This protein binds this small molecule.
Small molecule (SMILES): CC(=O)N[C@@H]1[C@@H](O)[C@H](O)[C@@H](CO)O[C@H]1O

Sequence of chain 1.A:
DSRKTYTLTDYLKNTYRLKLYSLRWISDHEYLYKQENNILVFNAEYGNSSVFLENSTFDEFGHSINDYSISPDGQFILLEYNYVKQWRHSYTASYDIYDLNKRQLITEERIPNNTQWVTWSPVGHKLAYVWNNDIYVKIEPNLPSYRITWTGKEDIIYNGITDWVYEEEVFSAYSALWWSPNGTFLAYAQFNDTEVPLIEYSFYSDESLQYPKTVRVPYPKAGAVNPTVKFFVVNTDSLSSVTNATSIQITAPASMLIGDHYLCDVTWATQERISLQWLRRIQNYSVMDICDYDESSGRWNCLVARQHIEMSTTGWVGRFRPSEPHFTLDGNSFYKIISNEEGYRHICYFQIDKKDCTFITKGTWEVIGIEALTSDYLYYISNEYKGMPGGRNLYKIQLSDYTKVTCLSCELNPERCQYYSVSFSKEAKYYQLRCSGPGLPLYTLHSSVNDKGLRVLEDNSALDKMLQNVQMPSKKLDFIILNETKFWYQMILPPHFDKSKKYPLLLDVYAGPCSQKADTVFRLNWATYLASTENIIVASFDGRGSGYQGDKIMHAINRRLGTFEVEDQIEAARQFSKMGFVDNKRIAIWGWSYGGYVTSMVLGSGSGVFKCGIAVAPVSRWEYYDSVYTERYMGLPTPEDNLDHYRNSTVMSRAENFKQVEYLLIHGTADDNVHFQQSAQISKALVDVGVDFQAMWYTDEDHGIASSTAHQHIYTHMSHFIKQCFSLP

Binding-site contacts:
Ligand atom O7 contacts residue ASN53 of chain 1.A at 3.2 Å (h-bond).
Ligand atom C8 contacts residue SER55 of chain 1.A at 3.8 Å.
Ligand atom C5 contacts residue ASN53 of chain 1.A at 3.7 Å.
Ligand atom C8 contacts residue VAL46 of chain 1.A at 3.8 Å (hydrophobic).
Ligand atom C3 contacts residue ASN53 of chain 1.A at 3.8 Å.
Ligand atom C1 contacts residue ASN53 of chain 1.A at 1.4 Å.
Ligand atom C7 contacts residue ASN53 of chain 1.A at 3.3 Å.
Ligand atom C8 contacts residue SER54 of chain 1.A at 4.0 Å.
Ligand atom C8 contacts residue ASN48 of chain 1.A at 4.2 Å.
Ligand atom C7 contacts residue SER54 of chain 1.A at 4.2 Å.
Ligand atom C2 contacts residue ASN53 of chain 1.A at 2.5 Å.
Ligand atom C4 contacts residue ASN53 of chain 1.A at 4.2 Å.
Ligand atom C8 contacts residue GLU35 of chain 1.A at 4.0 Å.
Ligand atom C1 contacts residue ASN48 of chain 1.A at 4.3 Å.
Ligand atom N2 contacts residue ASN48 of chain 1.A at 4.1 Å.
Ligand atom O5 contacts residue ASN53 of chain 1.A at 2.3 Å (h-bond).
Ligand atom O7 contacts residue SER55 of chain 1.A at 3.1 Å (h-bond).
Ligand atom O7 contacts residue SER54 of chain 1.A at 3.5 Å.
Ligand atom C8 contacts residue ASN53 of chain 1.A at 4.0 Å.
Ligand atom C7 contacts residue SER55 of chain 1.A at 3.7 Å.
Ligand atom N2 contacts residue ASN53 of chain 1.A at 3.0 Å (h-bond).